This protein binds this small molecule.
Small molecule (SMILES): CC(=O)N[C@@H]1[C@@H](O)[C@H](O)[C@@H](CO)O[C@H]1O

Binding-site contacts:
Ligand atom C8 contacts residue ASN801 of chain 1.C at 4.1 Å.
Ligand atom C1 contacts residue SER803 of chain 1.C at 3.7 Å.
Ligand atom C7 contacts residue ASN801 of chain 1.C at 3.2 Å.
Ligand atom N2 contacts residue ASN801 of chain 1.C at 2.9 Å (h-bond).
Ligand atom O5 contacts residue SER803 of chain 1.C at 4.3 Å.
Ligand atom C3 contacts residue ASN801 of chain 1.C at 3.9 Å.
Ligand atom O7 contacts residue ASN801 of chain 1.C at 3.2 Å (h-bond).
Ligand atom C4 contacts residue ASN801 of chain 1.C at 4.4 Å.
Ligand atom C2 contacts residue ASN801 of chain 1.C at 2.5 Å.
Ligand atom C8 contacts residue LYS795 of chain 1.C at 3.2 Å.
Ligand atom C5 contacts residue ASN801 of chain 1.C at 3.8 Å.
Ligand atom C1 contacts residue ASN801 of chain 1.C at 1.5 Å.
Ligand atom C8 contacts residue ASP796 of chain 1.C at 4.0 Å.
Ligand atom O5 contacts residue ASN801 of chain 1.C at 2.5 Å (h-bond).

Sequence of chain 1.C:
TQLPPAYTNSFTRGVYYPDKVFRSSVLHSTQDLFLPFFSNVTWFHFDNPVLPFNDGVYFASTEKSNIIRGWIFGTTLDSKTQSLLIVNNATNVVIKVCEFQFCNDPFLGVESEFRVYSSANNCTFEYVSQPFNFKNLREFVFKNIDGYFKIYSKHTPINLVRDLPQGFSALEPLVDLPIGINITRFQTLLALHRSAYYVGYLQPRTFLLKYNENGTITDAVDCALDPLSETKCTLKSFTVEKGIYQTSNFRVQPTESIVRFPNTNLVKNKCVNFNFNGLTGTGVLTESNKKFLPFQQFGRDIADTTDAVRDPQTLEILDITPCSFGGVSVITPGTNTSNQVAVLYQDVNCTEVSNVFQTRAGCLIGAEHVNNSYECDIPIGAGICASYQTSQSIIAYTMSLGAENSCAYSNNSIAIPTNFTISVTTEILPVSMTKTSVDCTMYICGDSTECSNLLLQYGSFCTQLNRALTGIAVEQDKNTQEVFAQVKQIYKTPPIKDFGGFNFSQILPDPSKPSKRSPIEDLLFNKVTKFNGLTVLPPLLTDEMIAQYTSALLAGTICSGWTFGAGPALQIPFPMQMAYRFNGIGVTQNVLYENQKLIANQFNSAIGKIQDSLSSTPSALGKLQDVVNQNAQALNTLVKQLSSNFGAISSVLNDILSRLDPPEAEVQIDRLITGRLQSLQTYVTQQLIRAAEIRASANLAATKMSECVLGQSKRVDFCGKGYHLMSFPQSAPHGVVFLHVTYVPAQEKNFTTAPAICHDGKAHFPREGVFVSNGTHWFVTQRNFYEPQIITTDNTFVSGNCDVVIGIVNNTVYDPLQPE